Sequence of chain 28.C:
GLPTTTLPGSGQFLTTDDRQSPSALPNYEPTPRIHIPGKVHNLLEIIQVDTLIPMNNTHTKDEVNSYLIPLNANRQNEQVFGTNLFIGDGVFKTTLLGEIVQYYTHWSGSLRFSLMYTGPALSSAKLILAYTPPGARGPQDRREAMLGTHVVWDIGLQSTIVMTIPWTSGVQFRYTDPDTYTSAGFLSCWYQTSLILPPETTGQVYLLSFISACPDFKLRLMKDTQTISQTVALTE

Sequence of chain 29.C:
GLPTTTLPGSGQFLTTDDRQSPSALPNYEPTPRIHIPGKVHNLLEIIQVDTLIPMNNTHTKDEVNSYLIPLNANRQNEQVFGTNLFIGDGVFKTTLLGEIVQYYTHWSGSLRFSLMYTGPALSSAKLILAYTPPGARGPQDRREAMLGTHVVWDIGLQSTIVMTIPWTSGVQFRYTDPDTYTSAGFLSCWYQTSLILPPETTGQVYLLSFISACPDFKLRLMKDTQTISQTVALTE

Sequence of chain 28.A:
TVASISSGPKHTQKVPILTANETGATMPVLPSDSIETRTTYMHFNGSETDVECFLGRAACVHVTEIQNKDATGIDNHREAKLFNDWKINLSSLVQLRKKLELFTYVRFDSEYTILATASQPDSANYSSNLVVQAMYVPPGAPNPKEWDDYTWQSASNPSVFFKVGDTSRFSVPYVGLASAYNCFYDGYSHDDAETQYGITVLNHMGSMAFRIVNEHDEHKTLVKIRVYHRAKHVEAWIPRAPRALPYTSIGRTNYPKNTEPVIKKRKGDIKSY

Binding-site contacts:
Ligand atom CM1 contacts residue CYS199 of chain 28.A at 3.8 Å (hydrophobic).
Ligand atom C5C contacts residue ILE104 of chain 28.A at 4.0 Å (hydrophobic).
Ligand atom C5C contacts residue TYR128 of chain 28.A at 3.7 Å (hydrophobic).
Ligand atom C4C contacts residue TYR152 of chain 28.A at 3.9 Å (hydrophobic).
Ligand atom C7C contacts residue TYR128 of chain 28.A at 3.5 Å (hydrophobic).
Ligand atom C3B contacts residue LEU106 of chain 28.A at 3.8 Å (hydrophobic).
Ligand atom N3A contacts residue ASN219 of chain 28.A at 3.4 Å (h-bond).
Ligand atom C31 contacts residue SER175 of chain 28.A at 3.5 Å.
Ligand atom O1 contacts residue PHE186 of chain 28.A at 3.8 Å.
Ligand atom C5A contacts residue CYS199 of chain 28.A at 3.9 Å (hydrophobic).
Ligand atom N2 contacts residue PRO174 of chain 28.A at 3.7 Å.
Ligand atom C31 contacts residue ALA150 of chain 28.A at 3.5 Å (hydrophobic).
Ligand atom C3 contacts residue PHE186 of chain 28.A at 3.9 Å (hydrophobic).
Ligand atom C2C contacts residue VAL188 of chain 28.A at 2.8 Å (hydrophobic).
Ligand atom C31 contacts residue PRO174 of chain 28.A at 3.3 Å (hydrophobic).
Ligand atom O1B contacts residue MET221 of chain 28.A at 3.8 Å.
Ligand atom N2 contacts residue PHE186 of chain 28.A at 4.0 Å.
Ligand atom N2 contacts residue ALA24 of chain 28.C at 3.1 Å.
Ligand atom C4B contacts residue LEU106 of chain 28.A at 3.7 Å (hydrophobic).
Ligand atom C3 contacts residue PRO174 of chain 28.A at 3.7 Å (hydrophobic).
Ligand atom C3C contacts residue VAL188 of chain 28.A at 3.3 Å (hydrophobic).
Ligand atom C6C contacts residue VAL191 of chain 28.A at 3.3 Å (hydrophobic).
Ligand atom C2B contacts residue TYR197 of chain 28.A at 3.3 Å (hydrophobic).
Ligand atom CL1 contacts residue ASN105 of chain 28.A at 3.3 Å.
Ligand atom O1A contacts residue VAL122 of chain 28.A at 4.0 Å.
Ligand atom C4A contacts residue ASN198 of chain 28.A at 3.9 Å.
Ligand atom C5 contacts residue TYR152 of chain 28.A at 3.6 Å (hydrophobic).
Ligand atom C31 contacts residue VAL176 of chain 28.A at 3.3 Å (hydrophobic).
Ligand atom C4 contacts residue PHE186 of chain 28.A at 3.7 Å (hydrophobic).
Ligand atom C3B contacts residue TYR197 of chain 28.A at 3.3 Å (hydrophobic).
Ligand atom C5A contacts residue VAL122 of chain 28.A at 3.9 Å (hydrophobic).
Ligand atom CL1 contacts residue ILE104 of chain 28.A at 3.6 Å.
Ligand atom O1 contacts residue ALA24 of chain 28.C at 3.4 Å.
Ligand atom C1C contacts residue TYR152 of chain 28.A at 3.9 Å (hydrophobic).
Ligand atom C3C contacts residue TYR128 of chain 28.A at 3.6 Å (hydrophobic).
Ligand atom C5 contacts residue PHE186 of chain 28.A at 3.7 Å (hydrophobic).
Ligand atom O1 contacts residue TYR152 of chain 28.A at 3.9 Å.
Ligand atom CL1 contacts residue MET221 of chain 28.A at 3.8 Å.
Ligand atom O1 contacts residue VAL188 of chain 28.A at 3.8 Å.
Ligand atom C4 contacts residue TYR152 of chain 28.A at 3.7 Å (hydrophobic).

A small-molecule ligand and the protein it binds are described below.
Small molecule (SMILES): Cc1cc(CCCCCCCOc2ccc(C3=N[C@@H](C)CO3)cc2Cl)on1